Binding-site contacts:
Ligand atom N2 contacts residue ASN30 of chain 1.E at 2.9 Å (h-bond).
Ligand atom C1 contacts residue ASN30 of chain 1.E at 1.4 Å.
Ligand atom C7 contacts residue ASN30 of chain 1.E at 3.3 Å.
Ligand atom C6 contacts residue GLY26 of chain 1.E at 3.9 Å.
Ligand atom C2 contacts residue ASN30 of chain 1.E at 2.5 Å.
Ligand atom O5 contacts residue ASN30 of chain 1.E at 2.3 Å (h-bond).
Ligand atom O7 contacts residue ASN30 of chain 1.E at 3.4 Å (h-bond).
Ligand atom C4 contacts residue ASN30 of chain 1.E at 4.2 Å.
Ligand atom C5 contacts residue ASN30 of chain 1.E at 3.6 Å.
Ligand atom C8 contacts residue ASN30 of chain 1.E at 4.4 Å.
Ligand atom O5 contacts residue GLY26 of chain 1.E at 3.9 Å.
Ligand atom C3 contacts residue ASN30 of chain 1.E at 3.8 Å.
Ligand atom C5 contacts residue GLY26 of chain 1.E at 3.7 Å.
Ligand atom C1 contacts residue GLY26 of chain 1.E at 4.4 Å.

Sequence of chain 1.E:
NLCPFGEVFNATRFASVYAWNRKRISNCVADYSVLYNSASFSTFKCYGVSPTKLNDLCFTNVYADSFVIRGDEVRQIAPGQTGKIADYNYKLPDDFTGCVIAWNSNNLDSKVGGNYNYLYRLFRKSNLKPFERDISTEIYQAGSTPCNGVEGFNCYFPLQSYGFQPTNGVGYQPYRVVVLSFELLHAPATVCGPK

This small molecule binds to this protein.
Small molecule (SMILES): CC(=O)N[C@@H]1[C@@H](O)[C@H](O)[C@@H](CO)O[C@H]1O